This small molecule binds to this protein.
Small molecule (SMILES): CCC(CC)O[C@@H]1C=C(C(=O)O)C[C@H](N)[C@H]1NC(C)=O

Binding-site contacts:
Ligand atom C4 contacts residue GLU38 of chain 1.C at 3.7 Å.
Ligand atom C82 contacts residue ARG212 of chain 1.C at 3.6 Å.
Ligand atom O1B contacts residue ARG291 of chain 1.C at 2.8 Å (salt-bridge).
Ligand atom C7 contacts residue GLU197 of chain 1.C at 4.0 Å.
Ligand atom C91 contacts residue ARG144 of chain 1.C at 3.8 Å.
Ligand atom C1 contacts residue ARG37 of chain 1.C at 4.0 Å.
Ligand atom C11 contacts residue ILE142 of chain 1.C at 4.0 Å (hydrophobic).
Ligand atom C3 contacts residue TYR325 of chain 1.C at 3.2 Å (hydrophobic).
Ligand atom N4 contacts residue GLU38 of chain 1.C at 2.9 Å (salt-bridge).
Ligand atom C3 contacts residue ARG37 of chain 1.C at 3.7 Å.
Ligand atom C2 contacts residue TYR325 of chain 1.C at 2.8 Å (hydrophobic).
Ligand atom O1A contacts residue ARG37 of chain 1.C at 2.9 Å (salt-bridge).
Ligand atom C82 contacts residue GLU196 of chain 1.C at 3.8 Å.
Ligand atom C11 contacts residue TRP98 of chain 1.C at 3.8 Å (hydrophobic).
Ligand atom C10 contacts residue ARG71 of chain 1.C at 3.8 Å.
Ligand atom O1A contacts residue TYR325 of chain 1.C at 3.4 Å (h-bond).
Ligand atom O1B contacts residue TYR325 of chain 1.C at 3.4 Å (h-bond).
Ligand atom O1A contacts residue ARG291 of chain 1.C at 2.8 Å (salt-bridge).
Ligand atom C1 contacts residue ARG291 of chain 1.C at 3.5 Å.
Ligand atom C81 contacts residue GLU197 of chain 1.C at 4.0 Å.
Ligand atom C5 contacts residue ASP70 of chain 1.C at 4.0 Å.
Ligand atom C6 contacts residue GLU197 of chain 1.C at 3.7 Å.
Ligand atom N4 contacts residue ASP70 of chain 1.C at 2.9 Å (salt-bridge).
Ligand atom C3 contacts residue GLU38 of chain 1.C at 3.7 Å.
Ligand atom C91 contacts residue ILE142 of chain 1.C at 3.9 Å (hydrophobic).
Ligand atom C4 contacts residue ASP70 of chain 1.C at 3.5 Å.
Ligand atom C7 contacts residue ARG212 of chain 1.C at 3.9 Å.
Ligand atom O10 contacts residue ASP70 of chain 1.C at 3.4 Å.
Ligand atom C6 contacts residue TYR325 of chain 1.C at 3.9 Å (hydrophobic).
Ligand atom C9 contacts residue ALA166 of chain 1.C at 3.9 Å (hydrophobic).
Ligand atom C7 contacts residue TYR325 of chain 1.C at 3.3 Å (hydrophobic).
Ligand atom C1 contacts residue TYR325 of chain 1.C at 3.0 Å (hydrophobic).
Ligand atom C81 contacts residue GLU196 of chain 1.C at 3.6 Å.
Ligand atom C3 contacts residue ASP70 of chain 1.C at 3.3 Å.
Ligand atom C4 contacts residue TYR325 of chain 1.C at 3.6 Å (hydrophobic).
Ligand atom O10 contacts residue ARG71 of chain 1.C at 2.7 Å (salt-bridge).
Ligand atom O1B contacts residue ARG212 of chain 1.C at 3.0 Å (salt-bridge).
Ligand atom C82 contacts residue ASN214 of chain 1.C at 3.6 Å.
Ligand atom C1 contacts residue ARG212 of chain 1.C at 3.9 Å.
Ligand atom C9 contacts residue ARG144 of chain 1.C at 3.6 Å.

Sequence of chain 1.C:
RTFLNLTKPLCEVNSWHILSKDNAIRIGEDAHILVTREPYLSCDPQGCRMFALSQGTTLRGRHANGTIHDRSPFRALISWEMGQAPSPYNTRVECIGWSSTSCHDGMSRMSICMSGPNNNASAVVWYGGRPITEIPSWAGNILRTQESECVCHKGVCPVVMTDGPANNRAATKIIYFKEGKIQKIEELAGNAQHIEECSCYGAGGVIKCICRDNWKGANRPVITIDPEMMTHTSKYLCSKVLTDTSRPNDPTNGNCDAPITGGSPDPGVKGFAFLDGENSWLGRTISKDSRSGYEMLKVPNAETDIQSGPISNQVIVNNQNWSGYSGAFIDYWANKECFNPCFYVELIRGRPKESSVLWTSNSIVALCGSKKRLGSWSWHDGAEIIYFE